Sequence of chain 1.A:
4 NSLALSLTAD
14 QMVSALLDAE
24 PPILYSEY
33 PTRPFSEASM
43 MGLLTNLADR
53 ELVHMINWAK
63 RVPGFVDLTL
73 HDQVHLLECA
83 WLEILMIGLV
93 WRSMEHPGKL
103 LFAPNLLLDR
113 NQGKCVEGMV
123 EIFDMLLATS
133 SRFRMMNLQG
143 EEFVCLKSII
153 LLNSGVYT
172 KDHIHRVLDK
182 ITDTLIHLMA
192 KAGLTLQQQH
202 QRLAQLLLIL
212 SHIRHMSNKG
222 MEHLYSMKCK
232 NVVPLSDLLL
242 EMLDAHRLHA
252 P

Binding-site contacts:
Ligand atom C21 contacts residue VAL118 of chain 1.A at 3.7 Å (hydrophobic).
Ligand atom C05 contacts residue PHE104 of chain 1.A at 3.8 Å (hydrophobic).
Ligand atom O02 contacts residue LEU240 of chain 1.A at 3.5 Å.
Ligand atom C14 contacts residue ALA50 of chain 1.A at 3.7 Å (hydrophobic).
Ligand atom O01 contacts residue GLU53 of chain 1.A at 2.5 Å (salt-bridge).
Ligand atom O03 contacts residue PHE104 of chain 1.A at 3.8 Å.
Ligand atom C24 contacts residue HIS224 of chain 1.A at 3.8 Å.
Ligand atom C12 contacts residue LEU225 of chain 1.A at 3.6 Å (hydrophobic).
Ligand atom O05 contacts residue MET121 of chain 1.A at 3.6 Å.
Ligand atom C16 contacts residue PHE104 of chain 1.A at 3.4 Å (hydrophobic).
Ligand atom C25 contacts residue MET121 of chain 1.A at 3.6 Å (hydrophobic).
Ligand atom C17 contacts residue MET88 of chain 1.A at 3.8 Å (hydrophobic).
Ligand atom O05 contacts residue ILE124 of chain 1.A at 3.6 Å.
Ligand atom O01 contacts residue ARG94 of chain 1.A at 3.1 Å (salt-bridge).
Ligand atom C06 contacts residue GLU53 of chain 1.A at 3.4 Å.
Ligand atom O07 contacts residue LEU225 of chain 1.A at 3.3 Å.
Ligand atom C04 contacts residue PHE104 of chain 1.A at 3.5 Å (hydrophobic).
Ligand atom C03 contacts residue PHE104 of chain 1.A at 3.8 Å (hydrophobic).
Ligand atom C23 contacts residue HIS224 of chain 1.A at 3.4 Å.
Ligand atom C23 contacts residue GLY120 of chain 1.A at 3.5 Å.
Ligand atom O06 contacts residue MET88 of chain 1.A at 3.2 Å.
Ligand atom C22 contacts residue GLY120 of chain 1.A at 3.6 Å.
Ligand atom C21 contacts residue MET121 of chain 1.A at 3.6 Å (hydrophobic).
Ligand atom C23 contacts residue MET121 of chain 1.A at 3.6 Å (hydrophobic).
Ligand atom C02 contacts residue LEU87 of chain 1.A at 3.5 Å (hydrophobic).
Ligand atom O06 contacts residue ILE124 of chain 1.A at 3.5 Å.
Ligand atom C01 contacts residue GLU53 of chain 1.A at 3.3 Å.
Ligand atom C22 contacts residue GLU119 of chain 1.A at 3.5 Å.
Ligand atom O03 contacts residue LEU46 of chain 1.A at 3.7 Å.
Ligand atom C19 contacts residue LEU225 of chain 1.A at 3.7 Å (hydrophobic).
Ligand atom O06 contacts residue GLY221 of chain 1.A at 3.2 Å.
Ligand atom C07 contacts residue PHE104 of chain 1.A at 3.6 Å (hydrophobic).
Ligand atom C03 contacts residue LEU91 of chain 1.A at 3.8 Å (hydrophobic).
Ligand atom C20 contacts residue MET121 of chain 1.A at 3.9 Å (hydrophobic).
Ligand atom O04 contacts residue LEU225 of chain 1.A at 3.5 Å.
Ligand atom C20 contacts residue LEU225 of chain 1.A at 3.6 Å (hydrophobic).
Ligand atom C25 contacts residue MET43 of chain 1.A at 3.6 Å (hydrophobic).
Ligand atom C22 contacts residue MET121 of chain 1.A at 3.5 Å (hydrophobic).
Ligand atom C13 contacts residue LEU225 of chain 1.A at 3.7 Å (hydrophobic).
Ligand atom O02 contacts residue THR47 of chain 1.A at 3.7 Å.

The protein below binds the small molecule below.
Small molecule (SMILES): COc1ccccc1OS(=O)(=O)[C@@H]1C[C@@H]2O[C@H]1C(c1ccc(O)cc1)=C2c1ccc(O)cc1